Sequence of chain 1.B:
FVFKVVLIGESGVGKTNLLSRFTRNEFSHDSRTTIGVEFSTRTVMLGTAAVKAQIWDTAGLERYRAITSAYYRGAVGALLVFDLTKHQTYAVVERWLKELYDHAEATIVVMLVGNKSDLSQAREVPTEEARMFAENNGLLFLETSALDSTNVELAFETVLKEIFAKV

Binding-site contacts:
Ligand atom O3G contacts residue LYS23 of chain 1.B at 2.6 Å (salt-bridge).
Ligand atom O1G contacts residue SER19 of chain 1.B at 2.7 Å (h-bond).
Ligand atom O1A contacts residue GLY22 of chain 1.B at 3.4 Å.
Ligand atom C6 contacts residue ASP126 of chain 1.B at 3.5 Å.
Ligand atom O1B contacts residue LYS23 of chain 1.B at 2.8 Å (salt-bridge).
Ligand atom C2 contacts residue LEU155 of chain 1.B at 3.5 Å (hydrophobic).
Ligand atom N1 contacts residue ASP126 of chain 1.B at 2.8 Å (salt-bridge).
Ligand atom O2A contacts residue SER39 of chain 1.B at 2.9 Å (h-bond).
Ligand atom O1A contacts residue ASN25 of chain 1.B at 2.9 Å (h-bond).
Ligand atom O1G contacts residue THR41 of chain 1.B at 2.5 Å (h-bond).
Ligand atom O2B contacts residue THR24 of chain 1.B at 2.9 Å (h-bond).
Ligand atom O4' contacts residue LYS124 of chain 1.B at 3.1 Å (salt-bridge).
Ligand atom O3G contacts residue SER19 of chain 1.B at 3.3 Å.
Ligand atom N2 contacts residue LEU155 of chain 1.B at 3.3 Å.
Ligand atom PB contacts residue MG1 of chain 1.L at 3.2 Å.
Ligand atom N3B contacts residue GLY20 of chain 1.B at 3.0 Å (h-bond).
Ligand atom O6 contacts residue LYS124 of chain 1.B at 3.5 Å.
Ligand atom O1A contacts residue THR24 of chain 1.B at 3.5 Å (h-bond).
Ligand atom O6 contacts residue ASN123 of chain 1.B at 3.5 Å (h-bond).
Ligand atom O2B contacts residue MG1 of chain 1.L at 2.0 Å.
Ligand atom O2' contacts residue SER36 of chain 1.B at 2.8 Å (h-bond).
Ligand atom O3A contacts residue GLY22 of chain 1.B at 3.2 Å (h-bond).
Ligand atom N2 contacts residue ASP126 of chain 1.B at 2.8 Å (salt-bridge).
Ligand atom O1B contacts residue GLY22 of chain 1.B at 3.1 Å (h-bond).
Ligand atom PG contacts residue MG1 of chain 1.L at 3.2 Å.
Ligand atom O6 contacts residue ASP126 of chain 1.B at 3.3 Å (salt-bridge).
Ligand atom O6 contacts residue SER153 of chain 1.B at 3.5 Å (h-bond).
Ligand atom O2G contacts residue MG1 of chain 1.L at 2.1 Å.
Ligand atom N1 contacts residue LEU155 of chain 1.B at 3.4 Å.
Ligand atom O3' contacts residue HIS37 of chain 1.B at 2.8 Å (h-bond).
Ligand atom O1B contacts residue VAL21 of chain 1.B at 3.4 Å (h-bond).
Ligand atom O6 contacts residue ALA154 of chain 1.B at 3.0 Å (h-bond).
Ligand atom O3G contacts residue ALA67 of chain 1.B at 3.5 Å.
Ligand atom N7 contacts residue ASN123 of chain 1.B at 3.1 Å (h-bond).
Ligand atom O2' contacts residue PHE35 of chain 1.B at 3.5 Å.
Ligand atom N3B contacts residue MG1 of chain 1.L at 3.4 Å.
Ligand atom O6 contacts residue LEU155 of chain 1.B at 3.3 Å (h-bond).
Ligand atom O3G contacts residue GLY68 of chain 1.B at 2.7 Å (h-bond).
Ligand atom O2G contacts residue THR42 of chain 1.B at 3.0 Å (h-bond).
Ligand atom O2' contacts residue HIS37 of chain 1.B at 3.0 Å (h-bond).

The small molecule below binds the protein below.
Small molecule (SMILES): Nc1nc2c(ncn2[C@@H]2O[C@H](CO[P](=O)(O)O[P](=O)(O)NP(=O)(O)O)[C@@H](O)[C@H]2O)c(=O)[nH]1